Sequence of chain 2.B:
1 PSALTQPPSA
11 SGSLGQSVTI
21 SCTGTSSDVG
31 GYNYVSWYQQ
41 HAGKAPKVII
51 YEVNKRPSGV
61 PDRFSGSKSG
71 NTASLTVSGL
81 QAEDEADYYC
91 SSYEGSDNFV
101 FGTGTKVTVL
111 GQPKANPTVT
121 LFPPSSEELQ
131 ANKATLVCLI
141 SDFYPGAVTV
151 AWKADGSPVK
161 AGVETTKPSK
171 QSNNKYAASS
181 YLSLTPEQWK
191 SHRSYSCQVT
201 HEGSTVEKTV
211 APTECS

This small molecule binds to this protein.
Small molecule (SMILES): CC(=O)N[C@H](Cc1c[nH]cn1)C(=O)N1CCC[C@H]1C(=O)O

Binding-site contacts:
Ligand atom CA contacts residue TYR38 of chain 2.B at 3.9 Å (hydrophobic).
Ligand atom CE1 contacts residue GLU52 of chain 2.A at 3.4 Å.
Ligand atom CD2 contacts residue TYR93 of chain 2.B at 3.7 Å (hydrophobic).
Ligand atom O contacts residue PHE99 of chain 2.A at 3.9 Å.
Ligand atom CB contacts residue PHE99 of chain 2.A at 3.3 Å (hydrophobic).
Ligand atom NE2 contacts residue GLU52 of chain 2.A at 3.9 Å.
Ligand atom CB contacts residue TYR93 of chain 2.B at 3.7 Å (hydrophobic).
Ligand atom CB contacts residue TYR38 of chain 2.B at 4.1 Å (hydrophobic).
Ligand atom NE2 contacts residue TYR93 of chain 2.B at 4.2 Å.
Ligand atom C contacts residue PHE99 of chain 2.A at 4.2 Å (hydrophobic).
Ligand atom CH3 contacts residue TYR93 of chain 2.B at 3.6 Å (hydrophobic).
Ligand atom C contacts residue PHE99 of chain 2.B at 3.7 Å (hydrophobic).
Ligand atom O contacts residue TYR38 of chain 2.A at 3.4 Å (h-bond).
Ligand atom CH3 contacts residue TYR34 of chain 2.B at 3.6 Å (hydrophobic).
Ligand atom C contacts residue TYR38 of chain 2.B at 4.1 Å (hydrophobic).
Ligand atom O contacts residue PHE99 of chain 2.B at 3.2 Å.
Ligand atom OXT contacts residue TYR38 of chain 2.A at 3.1 Å (h-bond).
Ligand atom N contacts residue TYR93 of chain 2.B at 3.7 Å.
Ligand atom CD2 contacts residue TYR51 of chain 2.A at 4.0 Å (hydrophobic).
Ligand atom CD2 contacts residue SER96 of chain 2.B at 4.0 Å.
Ligand atom CA contacts residue PHE99 of chain 2.B at 3.9 Å (hydrophobic).
Ligand atom NE2 contacts residue TYR51 of chain 2.A at 3.4 Å.
Ligand atom NE2 contacts residue SER96 of chain 2.B at 4.5 Å.
Ligand atom C contacts residue TYR34 of chain 2.B at 4.0 Å (hydrophobic).
Ligand atom C contacts residue TYR93 of chain 2.B at 3.4 Å (hydrophobic).
Ligand atom O contacts residue TYR34 of chain 2.B at 3.6 Å.
Ligand atom OXT contacts residue TYR38 of chain 2.B at 4.2 Å.
Ligand atom OXT contacts residue PHE99 of chain 2.B at 4.3 Å.
Ligand atom CG contacts residue SER36 of chain 2.B at 3.9 Å.
Ligand atom CE1 contacts residue TYR51 of chain 2.A at 4.1 Å (hydrophobic).
Ligand atom CG contacts residue TYR93 of chain 2.B at 3.9 Å (hydrophobic).
Ligand atom CA contacts residue TYR93 of chain 2.B at 4.0 Å (hydrophobic).
Ligand atom O contacts residue TYR93 of chain 2.B at 3.1 Å.
Ligand atom C contacts residue TYR38 of chain 2.A at 3.6 Å (hydrophobic).
Ligand atom CG contacts residue PHE99 of chain 2.A at 4.2 Å (hydrophobic).
Ligand atom ND1 contacts residue GLU52 of chain 2.A at 4.3 Å.
Ligand atom OXT contacts residue PHE99 of chain 2.A at 3.8 Å.
Ligand atom CA contacts residue PHE99 of chain 2.A at 4.2 Å (hydrophobic).

Sequence of chain 2.A:
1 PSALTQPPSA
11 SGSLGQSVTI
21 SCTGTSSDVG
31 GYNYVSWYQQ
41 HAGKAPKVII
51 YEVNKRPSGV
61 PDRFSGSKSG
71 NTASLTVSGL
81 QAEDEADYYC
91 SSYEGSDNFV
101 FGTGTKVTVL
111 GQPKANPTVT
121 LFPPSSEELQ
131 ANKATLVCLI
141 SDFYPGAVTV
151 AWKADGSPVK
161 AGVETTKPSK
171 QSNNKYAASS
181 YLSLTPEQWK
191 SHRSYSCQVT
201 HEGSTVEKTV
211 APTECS